Sequence of chain 1.A:
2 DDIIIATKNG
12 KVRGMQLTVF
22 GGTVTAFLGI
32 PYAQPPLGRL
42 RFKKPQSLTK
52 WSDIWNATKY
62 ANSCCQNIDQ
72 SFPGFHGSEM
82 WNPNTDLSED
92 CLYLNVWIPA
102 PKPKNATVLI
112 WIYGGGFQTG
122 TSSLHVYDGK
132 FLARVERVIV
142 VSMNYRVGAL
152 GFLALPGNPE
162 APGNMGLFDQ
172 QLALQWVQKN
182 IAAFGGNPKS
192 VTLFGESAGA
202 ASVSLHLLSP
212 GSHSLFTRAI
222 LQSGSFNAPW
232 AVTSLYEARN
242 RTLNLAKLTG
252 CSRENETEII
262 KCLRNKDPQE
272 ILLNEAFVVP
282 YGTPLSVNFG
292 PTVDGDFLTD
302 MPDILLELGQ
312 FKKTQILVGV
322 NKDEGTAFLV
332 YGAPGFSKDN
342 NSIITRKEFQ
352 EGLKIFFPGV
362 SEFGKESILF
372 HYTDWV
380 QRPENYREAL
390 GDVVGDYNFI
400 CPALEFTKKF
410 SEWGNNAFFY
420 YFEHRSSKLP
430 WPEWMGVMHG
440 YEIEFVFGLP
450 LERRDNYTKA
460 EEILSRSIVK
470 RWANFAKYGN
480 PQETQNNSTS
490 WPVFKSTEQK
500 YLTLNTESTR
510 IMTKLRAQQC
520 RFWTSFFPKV

Binding-site contacts:
Ligand atom O3 contacts residue HIS438 of chain 1.A at 3.3 Å (h-bond).
Ligand atom P contacts residue HIS438 of chain 1.A at 3.8 Å.
Ligand atom N contacts residue HIS438 of chain 1.A at 4.1 Å.
Ligand atom O3 contacts residue SER198 of chain 1.A at 2.5 Å (h-bond).
Ligand atom O2 contacts residue ALA199 of chain 1.A at 2.7 Å (h-bond).
Ligand atom C3 contacts residue PHE398 of chain 1.A at 4.4 Å (hydrophobic).
Ligand atom O2 contacts residue GLY115 of chain 1.A at 4.0 Å.
Ligand atom N contacts residue SER198 of chain 1.A at 2.5 Å (h-bond).
Ligand atom O2 contacts residue SER198 of chain 1.A at 2.5 Å (h-bond).
Ligand atom C3 contacts residue GLY117 of chain 1.A at 4.0 Å.
Ligand atom O2 contacts residue GLY116 of chain 1.A at 3.0 Å (h-bond).
Ligand atom O2 contacts residue GLY117 of chain 1.A at 2.6 Å (h-bond).
Ligand atom O3 contacts residue GLY116 of chain 1.A at 3.7 Å.
Ligand atom O3 contacts residue GLY117 of chain 1.A at 3.9 Å.
Ligand atom P contacts residue ALA199 of chain 1.A at 3.5 Å.
Ligand atom C4 contacts residue LEU286 of chain 1.A at 3.6 Å (hydrophobic).
Ligand atom C3 contacts residue TRP231 of chain 1.A at 3.4 Å (hydrophobic).
Ligand atom N contacts residue GLY117 of chain 1.A at 4.3 Å.
Ligand atom C3 contacts residue SER198 of chain 1.A at 3.5 Å.
Ligand atom N contacts residue PHE398 of chain 1.A at 3.7 Å.
Ligand atom C4 contacts residue VAL288 of chain 1.A at 4.0 Å (hydrophobic).
Ligand atom C4 contacts residue GLY117 of chain 1.A at 4.2 Å.
Ligand atom N contacts residue TRP231 of chain 1.A at 4.2 Å.
Ligand atom P contacts residue GLY116 of chain 1.A at 3.9 Å.
Ligand atom P contacts residue SER198 of chain 1.A at 1.6 Å.
Ligand atom C4 contacts residue TRP231 of chain 1.A at 3.7 Å (hydrophobic).
Ligand atom P contacts residue GLY117 of chain 1.A at 3.6 Å.

The protein below binds the small molecule below.
Small molecule (SMILES): CCNP(=O)(O)O